Sequence of chain 1.WC:
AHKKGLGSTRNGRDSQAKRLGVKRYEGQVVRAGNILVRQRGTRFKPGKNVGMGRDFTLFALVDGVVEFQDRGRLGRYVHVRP

Binding-site contacts:
Ligand atom OP1 contacts residue HIS3 of chain 1.WC at 3.5 Å (h-bond).
Ligand atom N3 contacts residue MG1 of chain 1.LY at 3.4 Å.
Ligand atom O2 contacts residue MG1 of chain 1.LY at 2.7 Å.
Ligand atom C2 contacts residue MG1 of chain 1.LY at 3.4 Å.
Ligand atom P contacts residue HIS3 of chain 1.WC at 4.4 Å.
Ligand atom OP2 contacts residue HIS3 of chain 1.WC at 4.4 Å.
Ligand atom OP1 contacts residue ALA2 of chain 1.WC at 3.9 Å.
Ligand atom OP1 contacts residue MG1 of chain 1.NU at 3.5 Å.

The small molecule below binds the protein below.
Small molecule (SMILES): COc1ccc(C[C@H](N)C(=O)N[C@H]2[C@@H](O)[C@H](n3cnc4c(N(C)C)ncnc43)O[C@@H]2CO[P](=O)(O)O[C@H]2[C@@H](O)[C@H](n3ccc(N)nc3=O)O[C@@H]2CO[P](=O)(O)O[C@H]2[C@@H](O)[C@H](n3ccc(N)nc3=O)O[C@@H]2CO)cc1